Binding-site contacts:
Ligand atom CAH contacts residue ALA44 of chain 1.C at 4.0 Å (hydrophobic).
Ligand atom OAB contacts residue ILE183 of chain 1.C at 3.6 Å.
Ligand atom OAM contacts residue MET90 of chain 1.C at 3.5 Å.
Ligand atom OAG contacts residue ASN43 of chain 1.C at 3.3 Å.
Ligand atom CAV contacts residue PHE131 of chain 1.C at 3.4 Å (hydrophobic).
Ligand atom CBD contacts residue MET90 of chain 1.C at 3.4 Å (hydrophobic).
Ligand atom CBC contacts residue ASN98 of chain 1.C at 3.6 Å.
Ligand atom CAS contacts residue PHE131 of chain 1.C at 3.6 Å (hydrophobic).
Ligand atom CAV contacts residue MET90 of chain 1.C at 3.9 Å (hydrophobic).
Ligand atom NAW contacts residue MET90 of chain 1.C at 3.8 Å.
Ligand atom CAU contacts residue MET90 of chain 1.C at 3.8 Å (hydrophobic).
Ligand atom NAW contacts residue PHE131 of chain 1.C at 3.5 Å.
Ligand atom CAO contacts residue MET90 of chain 1.C at 3.7 Å (hydrophobic).
Ligand atom CAO contacts residue GLY89 of chain 1.C at 3.2 Å.
Ligand atom NAT contacts residue PHE131 of chain 1.C at 3.5 Å.
Ligand atom CAS contacts residue MET90 of chain 1.C at 3.7 Å (hydrophobic).
Ligand atom CAR contacts residue PHE131 of chain 1.C at 3.7 Å (hydrophobic).
Ligand atom CAZ contacts residue LEU99 of chain 1.C at 3.9 Å (hydrophobic).
Ligand atom OAN contacts residue ALA47 of chain 1.C at 3.9 Å.
Ligand atom CBC contacts residue MET90 of chain 1.C at 3.8 Å (hydrophobic).
Ligand atom CAH contacts residue ASP85 of chain 1.C at 3.5 Å.
Ligand atom OAM contacts residue THR181 of chain 1.C at 2.5 Å (h-bond).
Ligand atom CAI contacts residue ASP85 of chain 1.C at 3.5 Å.
Ligand atom OAJ contacts residue THR181 of chain 1.C at 3.5 Å.
Ligand atom CBB contacts residue TRP159 of chain 1.C at 3.9 Å (hydrophobic).
Ligand atom OAJ contacts residue ASP85 of chain 1.C at 2.7 Å (salt-bridge).
Ligand atom NAT contacts residue MET90 of chain 1.C at 3.7 Å.
Ligand atom CAL contacts residue THR181 of chain 1.C at 3.6 Å.
Ligand atom CAO contacts residue ALA47 of chain 1.C at 3.9 Å (hydrophobic).
Ligand atom CAE contacts residue ASN43 of chain 1.C at 4.0 Å.
Ligand atom CAQ contacts residue MET90 of chain 1.C at 3.6 Å (hydrophobic).
Ligand atom CAF contacts residue ASN43 of chain 1.C at 3.5 Å.
Ligand atom OAD contacts residue ASN43 of chain 1.C at 3.5 Å (h-bond).
Ligand atom CAU contacts residue PHE131 of chain 1.C at 3.5 Å (hydrophobic).
Ligand atom CAF contacts residue ILE183 of chain 1.C at 3.8 Å (hydrophobic).
Ligand atom CAO contacts residue VAL88 of chain 1.C at 3.7 Å (hydrophobic).
Ligand atom CAX contacts residue PHE131 of chain 1.C at 3.5 Å (hydrophobic).
Ligand atom OAJ contacts residue ALA47 of chain 1.C at 3.3 Å.
Ligand atom CBD contacts residue ASN98 of chain 1.C at 3.7 Å.
Ligand atom OAG contacts residue ILE183 of chain 1.C at 3.7 Å.

Sequence of chain 1.C:
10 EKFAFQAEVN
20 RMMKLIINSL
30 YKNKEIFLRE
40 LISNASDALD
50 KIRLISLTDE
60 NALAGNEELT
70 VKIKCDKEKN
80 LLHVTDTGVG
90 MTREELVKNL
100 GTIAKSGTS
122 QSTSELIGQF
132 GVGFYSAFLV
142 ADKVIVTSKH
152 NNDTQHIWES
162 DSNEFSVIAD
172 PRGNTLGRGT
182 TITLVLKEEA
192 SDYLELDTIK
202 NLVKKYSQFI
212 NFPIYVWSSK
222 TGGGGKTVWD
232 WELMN

A protein and the small-molecule ligand that binds it are described below.
Small molecule (SMILES): COC(=O)c1c(O)cc(O)c(C(=O)OC)c1CCc1nccn1Cc1ccccc1